Binding-site contacts:
Ligand atom O7 contacts residue ASN202 of chain 1.A at 4.1 Å.
Ligand atom C3 contacts residue ASN202 of chain 1.A at 3.8 Å.
Ligand atom C2 contacts residue ASN202 of chain 1.A at 2.5 Å.
Ligand atom C5 contacts residue ASN202 of chain 1.A at 3.6 Å.
Ligand atom C4 contacts residue ASN202 of chain 1.A at 4.2 Å.
Ligand atom O5 contacts residue ASN202 of chain 1.A at 2.3 Å (h-bond).
Ligand atom O6 contacts residue THR204 of chain 1.A at 4.4 Å.
Ligand atom O5 contacts residue THR204 of chain 1.A at 4.4 Å.
Ligand atom C7 contacts residue ASN202 of chain 1.A at 3.8 Å.
Ligand atom C5 contacts residue LYS205 of chain 1.A at 3.5 Å.
Ligand atom C1 contacts residue ASN202 of chain 1.A at 1.4 Å.
Ligand atom O5 contacts residue LYS205 of chain 1.A at 2.5 Å (salt-bridge).
Ligand atom C6 contacts residue LYS205 of chain 1.A at 3.4 Å.
Ligand atom C1 contacts residue LYS205 of chain 1.A at 3.4 Å.
Ligand atom N2 contacts residue ASN202 of chain 1.A at 3.0 Å (h-bond).
Ligand atom C4 contacts residue LYS205 of chain 1.A at 4.2 Å.
Ligand atom C5 contacts residue THR204 of chain 1.A at 4.5 Å.
Ligand atom C2 contacts residue LYS205 of chain 1.A at 4.2 Å.
Ligand atom C8 contacts residue THR274 of chain 1.A at 3.6 Å.
Ligand atom O6 contacts residue LYS205 of chain 1.A at 3.3 Å.
Ligand atom O6 contacts residue ASN202 of chain 1.A at 4.5 Å.
Ligand atom C1 contacts residue THR204 of chain 1.A at 4.2 Å.

The small molecule below binds the protein below.
Small molecule (SMILES): CC(=O)N[C@@H]1[C@@H](O)[C@H](O)[C@@H](CO)O[C@H]1O

Sequence of chain 1.A:
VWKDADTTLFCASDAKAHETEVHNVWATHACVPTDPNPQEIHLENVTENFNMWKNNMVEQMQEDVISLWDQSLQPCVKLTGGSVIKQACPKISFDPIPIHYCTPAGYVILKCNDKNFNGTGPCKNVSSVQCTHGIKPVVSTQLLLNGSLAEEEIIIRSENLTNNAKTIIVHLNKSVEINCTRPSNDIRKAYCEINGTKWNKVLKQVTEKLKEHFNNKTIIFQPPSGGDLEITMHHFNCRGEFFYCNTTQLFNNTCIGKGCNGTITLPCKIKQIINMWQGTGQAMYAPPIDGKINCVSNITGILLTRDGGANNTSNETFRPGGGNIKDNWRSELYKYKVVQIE